Sequence of chain 1.C:
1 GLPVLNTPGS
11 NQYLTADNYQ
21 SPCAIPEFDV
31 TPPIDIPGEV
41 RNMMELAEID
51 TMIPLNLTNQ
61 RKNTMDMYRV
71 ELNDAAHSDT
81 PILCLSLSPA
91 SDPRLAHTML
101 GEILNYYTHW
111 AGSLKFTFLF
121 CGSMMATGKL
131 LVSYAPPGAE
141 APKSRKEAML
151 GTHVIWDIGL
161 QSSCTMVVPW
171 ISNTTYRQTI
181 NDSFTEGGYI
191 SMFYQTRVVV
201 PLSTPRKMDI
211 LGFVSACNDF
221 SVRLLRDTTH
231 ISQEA

Sequence of chain 1.A:
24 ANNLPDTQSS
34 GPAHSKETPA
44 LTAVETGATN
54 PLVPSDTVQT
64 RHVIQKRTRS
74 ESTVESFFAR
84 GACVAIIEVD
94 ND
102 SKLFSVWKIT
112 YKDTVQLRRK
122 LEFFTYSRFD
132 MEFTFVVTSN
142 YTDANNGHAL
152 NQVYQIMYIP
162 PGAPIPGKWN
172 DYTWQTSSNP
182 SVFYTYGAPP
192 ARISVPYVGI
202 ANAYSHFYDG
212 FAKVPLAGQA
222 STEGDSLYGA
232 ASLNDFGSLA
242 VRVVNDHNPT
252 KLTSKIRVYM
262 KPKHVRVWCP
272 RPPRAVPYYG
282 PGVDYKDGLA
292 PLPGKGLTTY

Binding-site contacts:
Ligand atom C21 contacts residue SER128 of chain 1.A at 3.8 Å.
Ligand atom C13 contacts residue ILE110 of chain 1.A at 3.7 Å (hydrophobic).
Ligand atom C11 contacts residue ILE110 of chain 1.A at 3.8 Å (hydrophobic).
Ligand atom C16 contacts residue TYR159 of chain 1.A at 3.8 Å (hydrophobic).
Ligand atom C20 contacts residue ILE194 of chain 1.A at 3.8 Å (hydrophobic).
Ligand atom C17 contacts residue TYR159 of chain 1.A at 3.7 Å (hydrophobic).
Ligand atom O1 contacts residue MET132 of chain 1.A at 3.7 Å.
Ligand atom C13 contacts residue PHE134 of chain 1.A at 3.7 Å (hydrophobic).
Ligand atom C12 contacts residue ILE110 of chain 1.A at 3.8 Å (hydrophobic).
Ligand atom O3 contacts residue TYR112 of chain 1.A at 3.6 Å.
Ligand atom C17 contacts residue ALA24 of chain 1.C at 3.7 Å (hydrophobic).
Ligand atom C16 contacts residue ALA24 of chain 1.C at 3.8 Å (hydrophobic).
Ligand atom C1 contacts residue TYR205 of chain 1.A at 3.8 Å (hydrophobic).
Ligand atom C12 contacts residue PHE134 of chain 1.A at 3.8 Å (hydrophobic).
Ligand atom C19 contacts residue LEU240 of chain 1.A at 3.8 Å (hydrophobic).
Ligand atom C8 contacts residue MET132 of chain 1.A at 3.4 Å (hydrophobic).
Ligand atom C9 contacts residue PHE237 of chain 1.A at 3.7 Å (hydrophobic).
Ligand atom C7 contacts residue MET132 of chain 1.A at 3.3 Å (hydrophobic).
Ligand atom C9 contacts residue VAL199 of chain 1.A at 3.6 Å (hydrophobic).
Ligand atom C21 contacts residue TYR205 of chain 1.A at 3.8 Å (hydrophobic).
Ligand atom CL3 contacts residue PHE134 of chain 1.A at 3.8 Å.
Ligand atom C20 contacts residue LEU240 of chain 1.A at 3.8 Å (hydrophobic).
Ligand atom O3 contacts residue PHE130 of chain 1.A at 3.6 Å.
Ligand atom CL2 contacts residue ILE25 of chain 1.C at 3.4 Å.
Ligand atom CL3 contacts residue LEU240 of chain 1.A at 3.8 Å.
Ligand atom C21 contacts residue HIS207 of chain 1.A at 3.6 Å.
Ligand atom O1 contacts residue PHE237 of chain 1.A at 3.8 Å.
Ligand atom C7 contacts residue PHE237 of chain 1.A at 3.5 Å (hydrophobic).
Ligand atom C6 contacts residue TYR112 of chain 1.A at 3.7 Å (hydrophobic).
Ligand atom C13 contacts residue MET132 of chain 1.A at 3.4 Å (hydrophobic).
Ligand atom C5 contacts residue TYR112 of chain 1.A at 3.5 Å (hydrophobic).
Ligand atom C10 contacts residue TYR159 of chain 1.A at 3.5 Å (hydrophobic).
Ligand atom CL2 contacts residue ALA24 of chain 1.C at 3.5 Å.
Ligand atom O1 contacts residue ILE110 of chain 1.A at 3.7 Å.
Ligand atom C4 contacts residue MET132 of chain 1.A at 3.8 Å (hydrophobic).
Ligand atom O2 contacts residue VAL196 of chain 1.A at 3.4 Å.
Ligand atom C3 contacts residue MET132 of chain 1.A at 3.7 Å (hydrophobic).
Ligand atom C14 contacts residue TYR159 of chain 1.A at 3.5 Å (hydrophobic).
Ligand atom C2 contacts residue PHE237 of chain 1.A at 3.6 Å (hydrophobic).
Ligand atom CL2 contacts residue TYR159 of chain 1.A at 3.6 Å.

A small-molecule ligand and the protein it binds are described below.
Small molecule (SMILES): COc1ccc(OCc2ccc(COc3c(Cl)cccc3Cl)cc2)c(Cl)c1